Sequence of chain 1.D:
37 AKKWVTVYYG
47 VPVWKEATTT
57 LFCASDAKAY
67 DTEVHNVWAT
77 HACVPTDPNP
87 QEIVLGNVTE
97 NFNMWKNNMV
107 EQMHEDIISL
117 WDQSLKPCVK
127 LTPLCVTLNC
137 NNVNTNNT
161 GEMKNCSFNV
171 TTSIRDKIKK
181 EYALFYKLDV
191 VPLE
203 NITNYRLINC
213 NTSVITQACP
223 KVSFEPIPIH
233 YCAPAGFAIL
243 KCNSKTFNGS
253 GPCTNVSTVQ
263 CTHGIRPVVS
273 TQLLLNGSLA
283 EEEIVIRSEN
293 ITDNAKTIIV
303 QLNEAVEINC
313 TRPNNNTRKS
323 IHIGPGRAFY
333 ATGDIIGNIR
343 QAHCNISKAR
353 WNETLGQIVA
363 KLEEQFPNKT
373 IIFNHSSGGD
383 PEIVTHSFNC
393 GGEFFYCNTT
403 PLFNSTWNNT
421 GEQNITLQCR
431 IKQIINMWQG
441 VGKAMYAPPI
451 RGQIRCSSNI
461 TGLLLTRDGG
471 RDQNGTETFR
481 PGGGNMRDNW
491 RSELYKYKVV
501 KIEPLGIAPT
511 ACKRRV

Binding-site contacts:
Ligand atom C2 contacts residue ASN213 of chain 1.D at 2.6 Å.
Ligand atom N2 contacts residue ARG208 of chain 1.D at 3.1 Å (salt-bridge).
Ligand atom C3 contacts residue ARG208 of chain 1.D at 4.2 Å.
Ligand atom C1 contacts residue ASN213 of chain 1.D at 1.5 Å.
Ligand atom N2 contacts residue ASN213 of chain 1.D at 3.0 Å (h-bond).
Ligand atom O5 contacts residue ASN213 of chain 1.D at 2.5 Å (h-bond).
Ligand atom C5 contacts residue ASN213 of chain 1.D at 3.6 Å.
Ligand atom C7 contacts residue ASN213 of chain 1.D at 4.2 Å.
Ligand atom C7 contacts residue ARG208 of chain 1.D at 3.4 Å.
Ligand atom C2 contacts residue ARG208 of chain 1.D at 3.8 Å.
Ligand atom O6 contacts residue HIS324 of chain 3.D at 4.4 Å.
Ligand atom O7 contacts residue ARG208 of chain 1.D at 2.9 Å (salt-bridge).
Ligand atom C3 contacts residue ASN213 of chain 1.D at 3.8 Å.
Ligand atom C1 contacts residue ARG208 of chain 1.D at 3.6 Å.
Ligand atom C4 contacts residue ASN213 of chain 1.D at 4.3 Å.

This protein binds this small molecule.
Small molecule (SMILES): CC(=O)N[C@@H]1[C@@H](O)[C@H](O)[C@@H](CO)O[C@H]1O

Sequence of chain 3.D:
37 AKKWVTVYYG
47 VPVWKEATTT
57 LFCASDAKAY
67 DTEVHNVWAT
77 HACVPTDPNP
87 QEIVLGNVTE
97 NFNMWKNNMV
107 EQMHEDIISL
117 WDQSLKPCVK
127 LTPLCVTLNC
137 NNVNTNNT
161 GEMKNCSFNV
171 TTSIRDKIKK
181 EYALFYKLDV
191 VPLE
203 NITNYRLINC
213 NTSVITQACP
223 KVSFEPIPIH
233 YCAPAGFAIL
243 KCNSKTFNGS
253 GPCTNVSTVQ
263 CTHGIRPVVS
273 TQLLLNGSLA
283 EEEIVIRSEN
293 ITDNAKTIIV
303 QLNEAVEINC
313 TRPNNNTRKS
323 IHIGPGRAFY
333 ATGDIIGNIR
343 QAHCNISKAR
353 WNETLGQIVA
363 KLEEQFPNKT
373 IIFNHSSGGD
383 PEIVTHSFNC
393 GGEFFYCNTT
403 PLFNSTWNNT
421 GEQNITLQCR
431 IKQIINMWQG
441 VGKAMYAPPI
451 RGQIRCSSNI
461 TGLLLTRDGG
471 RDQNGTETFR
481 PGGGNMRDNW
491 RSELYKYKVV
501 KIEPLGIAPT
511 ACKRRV